Binding-site contacts:
Ligand atom C11 contacts residue TRP98 of chain 2.A at 3.5 Å (hydrophobic).
Ligand atom O1A contacts residue ARG212 of chain 2.A at 3.3 Å (salt-bridge).
Ligand atom C9 contacts residue GLU196 of chain 2.A at 3.3 Å.
Ligand atom CZ contacts residue TRP98 of chain 2.A at 3.4 Å (hydrophobic).
Ligand atom NH2 contacts residue TRP98 of chain 2.A at 2.8 Å (h-bond).
Ligand atom O1B contacts residue ARG37 of chain 2.A at 2.8 Å (salt-bridge).
Ligand atom O10 contacts residue ASP70 of chain 2.A at 3.4 Å.
Ligand atom NH2 contacts residue ASP70 of chain 2.A at 3.0 Å (salt-bridge).
Ligand atom C6 contacts residue GLU197 of chain 2.A at 3.5 Å.
Ligand atom NH1 contacts residue TRP98 of chain 2.A at 3.1 Å (h-bond).
Ligand atom NE contacts residue ASP70 of chain 2.A at 3.0 Å (salt-bridge).
Ligand atom O8 contacts residue GLU196 of chain 2.A at 2.6 Å (salt-bridge).
Ligand atom O10 contacts residue ARG71 of chain 2.A at 2.9 Å (salt-bridge).
Ligand atom C1 contacts residue TYR324 of chain 2.A at 3.0 Å (hydrophobic).
Ligand atom O9 contacts residue ALA166 of chain 2.A at 3.4 Å.
Ligand atom O9 contacts residue GLU196 of chain 2.A at 2.4 Å (salt-bridge).
Ligand atom O1A contacts residue ARG290 of chain 2.A at 2.7 Å (salt-bridge).
Ligand atom O6 contacts residue TYR324 of chain 2.A at 3.0 Å (h-bond).
Ligand atom CZ contacts residue GLU38 of chain 2.A at 3.7 Å.
Ligand atom O9 contacts residue ARG144 of chain 2.A at 3.3 Å (salt-bridge).
Ligand atom C1 contacts residue ARG290 of chain 2.A at 3.6 Å.
Ligand atom C8 contacts residue GLU196 of chain 2.A at 3.5 Å.
Ligand atom C11 contacts residue ILE142 of chain 2.A at 3.6 Å (hydrophobic).
Ligand atom O6 contacts residue GLU197 of chain 2.A at 3.6 Å.
Ligand atom C3 contacts residue TYR324 of chain 2.A at 3.0 Å (hydrophobic).
Ligand atom C6 contacts residue TYR324 of chain 2.A at 3.7 Å (hydrophobic).
Ligand atom NH2 contacts residue ARG75 of chain 2.A at 3.3 Å (salt-bridge).
Ligand atom C2 contacts residue TYR324 of chain 2.A at 3.1 Å (hydrophobic).
Ligand atom C8 contacts residue ARG212 of chain 2.A at 3.7 Å.
Ligand atom O1B contacts residue ARG290 of chain 2.A at 3.0 Å (salt-bridge).
Ligand atom O6 contacts residue ARG212 of chain 2.A at 3.4 Å (salt-bridge).
Ligand atom C4 contacts residue TYR324 of chain 2.A at 3.7 Å (hydrophobic).
Ligand atom C9 contacts residue ALA166 of chain 2.A at 3.7 Å (hydrophobic).
Ligand atom C3 contacts residue GLU38 of chain 2.A at 3.6 Å.
Ligand atom O1A contacts residue TYR324 of chain 2.A at 3.4 Å (h-bond).
Ligand atom C3 contacts residue ASP70 of chain 2.A at 3.6 Å.
Ligand atom NH1 contacts residue GLU147 of chain 2.A at 3.0 Å (salt-bridge).
Ligand atom O8 contacts residue ARG212 of chain 2.A at 3.4 Å.
Ligand atom NE contacts residue GLU38 of chain 2.A at 3.4 Å (salt-bridge).
Ligand atom O1B contacts residue TYR324 of chain 2.A at 3.4 Å (h-bond).

Sequence of chain 2.A:
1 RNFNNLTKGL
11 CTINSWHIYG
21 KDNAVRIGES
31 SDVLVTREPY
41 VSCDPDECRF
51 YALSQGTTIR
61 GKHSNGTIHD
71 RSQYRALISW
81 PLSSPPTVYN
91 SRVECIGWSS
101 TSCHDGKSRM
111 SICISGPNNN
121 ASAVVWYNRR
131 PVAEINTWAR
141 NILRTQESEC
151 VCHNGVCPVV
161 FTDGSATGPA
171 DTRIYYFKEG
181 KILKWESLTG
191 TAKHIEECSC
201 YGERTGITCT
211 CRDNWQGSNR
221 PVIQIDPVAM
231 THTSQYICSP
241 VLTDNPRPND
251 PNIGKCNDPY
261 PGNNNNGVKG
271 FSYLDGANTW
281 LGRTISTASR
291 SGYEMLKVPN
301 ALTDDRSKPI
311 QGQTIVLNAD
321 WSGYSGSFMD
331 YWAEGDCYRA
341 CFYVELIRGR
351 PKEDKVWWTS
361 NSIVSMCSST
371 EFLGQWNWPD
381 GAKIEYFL

A small-molecule ligand and the protein it binds are described below.
Small molecule (SMILES): [H]/N=C(\N)N[C@H]1C=C(C(=O)O)O[C@@H]([C@H](O)[C@H](O)CO)[C@@H]1NC(C)=O